Sequence of chain 1.A:
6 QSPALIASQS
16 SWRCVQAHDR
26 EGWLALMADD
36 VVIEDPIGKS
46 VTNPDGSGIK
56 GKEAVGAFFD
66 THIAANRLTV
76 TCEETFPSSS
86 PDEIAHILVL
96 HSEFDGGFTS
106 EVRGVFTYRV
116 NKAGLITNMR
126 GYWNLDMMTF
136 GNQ

A small-molecule ligand and the protein it binds are described below.
Small molecule (SMILES): C[C@]12CC[C@@H]3c4ccc(O)cc4CC[C@H]3[C@@H]1CC[C@@H]2OC(=O)CCC(=O)O

Binding-site contacts:
Ligand atom CAI contacts residue ASP40 of chain 1.A at 4.3 Å.
Ligand atom CAX contacts residue PHE99 of chain 1.A at 4.1 Å (hydrophobic).
Ligand atom CAZ contacts residue PHE99 of chain 1.A at 3.8 Å (hydrophobic).
Ligand atom CAI contacts residue TRP128 of chain 1.A at 3.8 Å (hydrophobic).
Ligand atom CAF contacts residue PHE135 of chain 1.A at 4.2 Å (hydrophobic).
Ligand atom CAK contacts residue TRP128 of chain 1.A at 3.9 Å (hydrophobic).
Ligand atom CAM contacts residue THR47 of chain 1.A at 3.7 Å.
Ligand atom CAX contacts residue PHE103 of chain 1.A at 4.3 Å (hydrophobic).
Ligand atom CAR contacts residue ASP40 of chain 1.A at 3.0 Å.
Ligand atom CAA contacts residue MET133 of chain 1.A at 4.0 Å (hydrophobic).
Ligand atom OAC contacts residue HIS67 of chain 1.A at 3.3 Å (h-bond).
Ligand atom OAB contacts residue HIS67 of chain 1.A at 3.1 Å (h-bond).
Ligand atom CAV contacts residue HIS67 of chain 1.A at 3.7 Å.
Ligand atom CAK contacts residue VAL107 of chain 1.A at 3.9 Å (hydrophobic).
Ligand atom CAF contacts residue PHE103 of chain 1.A at 4.2 Å (hydrophobic).
Ligand atom OAE contacts residue HIS67 of chain 1.A at 3.1 Å (h-bond).
Ligand atom CAG contacts residue PHE135 of chain 1.A at 4.0 Å (hydrophobic).
Ligand atom CAU contacts residue PHE103 of chain 1.A at 4.3 Å (hydrophobic).
Ligand atom CAM contacts residue HIS67 of chain 1.A at 3.9 Å.
Ligand atom OAC contacts residue THR47 of chain 1.A at 3.8 Å.
Ligand atom CAN contacts residue MET133 of chain 1.A at 4.1 Å (hydrophobic).
Ligand atom CAL contacts residue PHE99 of chain 1.A at 4.2 Å (hydrophobic).
Ligand atom OAQ contacts residue MET133 of chain 1.A at 3.5 Å.
Ligand atom CAP contacts residue PHE99 of chain 1.A at 4.1 Å (hydrophobic).
Ligand atom CAG contacts residue PHE103 of chain 1.A at 3.8 Å (hydrophobic).
Ligand atom CAR contacts residue HIS67 of chain 1.A at 3.4 Å.
Ligand atom CAP contacts residue MET133 of chain 1.A at 3.8 Å (hydrophobic).
Ligand atom CAN contacts residue SER105 of chain 1.A at 4.2 Å.
Ligand atom OAC contacts residue ASP40 of chain 1.A at 2.7 Å (salt-bridge).
Ligand atom OAC contacts residue TRP128 of chain 1.A at 3.4 Å.
Ligand atom OAE contacts residue SER97 of chain 1.A at 3.5 Å (h-bond).
Ligand atom CAV contacts residue MET133 of chain 1.A at 4.1 Å (hydrophobic).
Ligand atom CAR contacts residue LEU95 of chain 1.A at 3.7 Å (hydrophobic).
Ligand atom OAB contacts residue LEU95 of chain 1.A at 3.4 Å.
Ligand atom CAI contacts residue LEU95 of chain 1.A at 3.2 Å (hydrophobic).
Ligand atom OAB contacts residue ASP40 of chain 1.A at 2.8 Å (salt-bridge).
Ligand atom CAR contacts residue TRP128 of chain 1.A at 4.0 Å (hydrophobic).
Ligand atom CAP contacts residue SER105 of chain 1.A at 3.5 Å.
Ligand atom CAI contacts residue VAL107 of chain 1.A at 3.9 Å (hydrophobic).
Ligand atom CAK contacts residue MET133 of chain 1.A at 3.5 Å (hydrophobic).